This small molecule binds to this protein.
Small molecule (SMILES): NCC(=O)O

Binding-site contacts:
Ligand atom N contacts residue GLN24 of chain 1.B at 3.6 Å (h-bond).
Ligand atom N contacts residue ALA25 of chain 1.B at 4.3 Å.
Ligand atom CA contacts residue ALA25 of chain 1.B at 4.5 Å (hydrophobic).
Ligand atom CA contacts residue GLN24 of chain 1.B at 3.4 Å.
Ligand atom OXT contacts residue ARG3 of chain 1.B at 3.5 Å (salt-bridge).
Ligand atom OXT contacts residue SER26 of chain 1.B at 3.5 Å (h-bond).
Ligand atom N contacts residue SER26 of chain 1.B at 3.7 Å.
Ligand atom O contacts residue ARG3 of chain 1.B at 3.9 Å.
Ligand atom O contacts residue SER26 of chain 1.B at 4.2 Å.
Ligand atom C contacts residue ARG3 of chain 1.B at 4.1 Å.
Ligand atom C contacts residue SER26 of chain 1.B at 3.7 Å.
Ligand atom CA contacts residue SER26 of chain 1.B at 3.8 Å.

Sequence of chain 1.B:
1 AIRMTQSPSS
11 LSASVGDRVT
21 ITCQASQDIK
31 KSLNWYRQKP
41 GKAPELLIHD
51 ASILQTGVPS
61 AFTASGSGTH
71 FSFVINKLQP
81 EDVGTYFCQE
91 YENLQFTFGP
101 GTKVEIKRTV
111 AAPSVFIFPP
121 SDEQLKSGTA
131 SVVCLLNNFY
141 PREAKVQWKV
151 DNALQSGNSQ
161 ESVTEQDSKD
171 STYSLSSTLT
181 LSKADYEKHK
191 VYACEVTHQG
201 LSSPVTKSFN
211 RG